Sequence of chain 1.C:
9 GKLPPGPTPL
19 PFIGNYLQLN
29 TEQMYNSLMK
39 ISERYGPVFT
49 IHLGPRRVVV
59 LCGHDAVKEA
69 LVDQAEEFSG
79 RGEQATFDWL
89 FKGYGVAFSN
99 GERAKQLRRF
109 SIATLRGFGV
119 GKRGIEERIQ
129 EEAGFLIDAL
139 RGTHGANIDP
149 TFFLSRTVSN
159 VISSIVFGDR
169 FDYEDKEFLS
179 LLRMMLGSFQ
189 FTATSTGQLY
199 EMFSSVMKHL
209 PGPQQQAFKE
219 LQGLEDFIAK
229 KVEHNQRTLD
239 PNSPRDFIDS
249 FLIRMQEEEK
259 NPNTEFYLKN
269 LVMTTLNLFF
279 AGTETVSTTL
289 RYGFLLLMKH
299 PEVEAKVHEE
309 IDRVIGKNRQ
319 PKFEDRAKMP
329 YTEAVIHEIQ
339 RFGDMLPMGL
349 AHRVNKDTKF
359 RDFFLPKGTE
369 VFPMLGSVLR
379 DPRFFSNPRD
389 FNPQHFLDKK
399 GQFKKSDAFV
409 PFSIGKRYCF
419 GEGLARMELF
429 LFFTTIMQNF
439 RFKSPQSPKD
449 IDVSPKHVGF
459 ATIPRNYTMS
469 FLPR

Binding-site contacts:
Ligand atom C3 contacts residue PHE89 of chain 1.C at 3.6 Å (hydrophobic).
Ligand atom N1 contacts residue ASN275 of chain 1.C at 3.2 Å (h-bond).
Ligand atom N2 contacts residue HEM1 of chain 1.M at 3.6 Å.
Ligand atom N3 contacts residue ALA279 of chain 1.C at 3.7 Å.
Ligand atom O2 contacts residue THR283 of chain 1.C at 2.7 Å.
Ligand atom O1 contacts residue ALA95 of chain 1.C at 4.0 Å.
Ligand atom C10 contacts residue HEM1 of chain 1.M at 2.1 Å.
Ligand atom N2 contacts residue ALA279 of chain 1.C at 3.5 Å.
Ligand atom C5 contacts residue PHE96 of chain 1.C at 3.7 Å (hydrophobic).
Ligand atom C7 contacts residue LEU348 of chain 1.C at 4.3 Å (hydrophobic).
Ligand atom C9 contacts residue HEM1 of chain 1.M at 3.8 Å.
Ligand atom N3 contacts residue THR283 of chain 1.C at 3.3 Å.
Ligand atom C3 contacts residue PHE278 of chain 1.C at 3.5 Å (hydrophobic).
Ligand atom N1 contacts residue PHE89 of chain 1.C at 3.9 Å.
Ligand atom O1 contacts residue LEU348 of chain 1.C at 4.1 Å.
Ligand atom N1 contacts residue LEU274 of chain 1.C at 4.2 Å.
Ligand atom C6 contacts residue PHE96 of chain 1.C at 3.8 Å (hydrophobic).
Ligand atom C2 contacts residue PHE85 of chain 1.C at 3.4 Å (hydrophobic).
Ligand atom N1 contacts residue PHE96 of chain 1.C at 4.1 Å.
Ligand atom C3 contacts residue ASN275 of chain 1.C at 4.2 Å.
Ligand atom C8 contacts residue PHE458 of chain 1.C at 3.6 Å (hydrophobic).
Ligand atom C1 contacts residue PHE85 of chain 1.C at 3.8 Å (hydrophobic).
Ligand atom C7 contacts residue PHE96 of chain 1.C at 4.1 Å (hydrophobic).
Ligand atom C1 contacts residue PHE96 of chain 1.C at 3.9 Å (hydrophobic).
Ligand atom C7 contacts residue PHE458 of chain 1.C at 3.5 Å (hydrophobic).
Ligand atom C4 contacts residue PHE96 of chain 1.C at 3.8 Å (hydrophobic).
Ligand atom O1 contacts residue HEM1 of chain 1.M at 4.3 Å.
Ligand atom O2 contacts residue HEM1 of chain 1.M at 3.3 Å (h-bond).
Ligand atom O1 contacts residue PHE96 of chain 1.C at 4.3 Å.
Ligand atom O2 contacts residue ALA279 of chain 1.C at 3.8 Å.
Ligand atom C10 contacts residue ALA279 of chain 1.C at 3.7 Å (hydrophobic).
Ligand atom N3 contacts residue HEM1 of chain 1.M at 4.1 Å.
Ligand atom C3 contacts residue PHE96 of chain 1.C at 4.4 Å (hydrophobic).
Ligand atom N1 contacts residue PHE278 of chain 1.C at 3.8 Å.
Ligand atom C9 contacts residue LEU344 of chain 1.C at 3.7 Å (hydrophobic).
Ligand atom C2 contacts residue PHE278 of chain 1.C at 3.6 Å (hydrophobic).
Ligand atom C4 contacts residue ASN275 of chain 1.C at 3.6 Å.
Ligand atom N3 contacts residue LEU344 of chain 1.C at 4.3 Å.
Ligand atom C9 contacts residue LEU348 of chain 1.C at 4.4 Å (hydrophobic).
Ligand atom C8 contacts residue LEU344 of chain 1.C at 3.5 Å (hydrophobic).

The small molecule below binds the protein below.
Small molecule (SMILES): CN(CCCC(=O)c1cccnc1)N=O